Binding-site contacts:
Ligand atom C5 contacts residue ASN771 of chain 1.C at 3.7 Å.
Ligand atom C7 contacts residue ASN771 of chain 1.C at 4.2 Å.
Ligand atom O3 contacts residue ASN771 of chain 1.C at 2.5 Å (h-bond).
Ligand atom C4 contacts residue ASN771 of chain 1.C at 4.2 Å.
Ligand atom O5 contacts residue ASN771 of chain 1.C at 2.4 Å (h-bond).
Ligand atom C1 contacts residue MET470 of chain 1.C at 4.3 Å (hydrophobic).
Ligand atom C3 contacts residue ASN771 of chain 1.C at 3.4 Å.
Ligand atom C1 contacts residue ASN771 of chain 1.C at 1.4 Å.
Ligand atom N2 contacts residue ASN771 of chain 1.C at 3.6 Å (h-bond).
Ligand atom C2 contacts residue ASN771 of chain 1.C at 2.5 Å.

Sequence of chain 1.C:
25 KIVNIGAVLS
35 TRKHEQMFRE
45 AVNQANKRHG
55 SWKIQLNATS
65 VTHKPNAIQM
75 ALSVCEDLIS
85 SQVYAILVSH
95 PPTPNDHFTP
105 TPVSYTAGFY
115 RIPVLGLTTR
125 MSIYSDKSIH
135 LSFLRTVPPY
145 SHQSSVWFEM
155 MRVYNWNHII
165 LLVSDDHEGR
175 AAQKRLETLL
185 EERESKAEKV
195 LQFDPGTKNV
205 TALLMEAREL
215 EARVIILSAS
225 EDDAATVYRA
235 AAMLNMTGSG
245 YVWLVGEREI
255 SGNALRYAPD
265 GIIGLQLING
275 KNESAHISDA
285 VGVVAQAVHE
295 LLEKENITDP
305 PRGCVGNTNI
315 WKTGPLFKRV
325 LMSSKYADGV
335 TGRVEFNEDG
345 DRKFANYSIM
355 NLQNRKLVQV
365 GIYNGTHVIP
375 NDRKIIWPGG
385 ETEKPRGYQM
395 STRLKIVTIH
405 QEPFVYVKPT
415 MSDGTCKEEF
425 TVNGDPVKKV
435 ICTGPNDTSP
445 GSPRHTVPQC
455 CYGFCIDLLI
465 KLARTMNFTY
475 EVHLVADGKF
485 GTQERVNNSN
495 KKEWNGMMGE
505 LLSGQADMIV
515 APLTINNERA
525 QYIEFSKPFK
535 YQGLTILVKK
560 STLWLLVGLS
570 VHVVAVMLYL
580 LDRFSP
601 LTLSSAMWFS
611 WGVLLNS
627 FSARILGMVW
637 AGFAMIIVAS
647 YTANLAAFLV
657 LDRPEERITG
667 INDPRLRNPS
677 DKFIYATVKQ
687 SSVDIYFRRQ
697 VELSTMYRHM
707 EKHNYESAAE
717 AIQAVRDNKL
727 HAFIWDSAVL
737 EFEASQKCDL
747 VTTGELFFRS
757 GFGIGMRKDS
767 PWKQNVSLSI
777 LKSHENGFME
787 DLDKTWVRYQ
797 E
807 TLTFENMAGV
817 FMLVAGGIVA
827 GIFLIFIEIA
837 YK

A small-molecule ligand and the protein it binds are described below.
Small molecule (SMILES): CC(=O)N[C@H]1[C@H](O[C@H]2[C@H](O)[C@@H](NC(C)=O)CO[C@@H]2CO)O[C@H](CO)[C@@H](O)[C@@H]1O